Sequence of chain 54.F:
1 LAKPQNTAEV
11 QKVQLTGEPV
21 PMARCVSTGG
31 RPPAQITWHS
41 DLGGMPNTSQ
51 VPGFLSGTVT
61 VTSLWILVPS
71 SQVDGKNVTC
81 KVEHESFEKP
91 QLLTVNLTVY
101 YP

This small molecule binds to this protein.
Small molecule (SMILES): CC(=O)N[C@H]1[C@H](O[C@H]2[C@H](O)[C@@H](NC(C)=O)CO[C@@H]2CO)O[C@H](CO)[C@@H](O[C@@H]2O[C@H](CO)[C@@H](O)[C@H](O)[C@@H]2O)[C@@H]1O

Binding-site contacts:
Ligand atom O7 contacts residue NAG1 of chain 54.K at 3.4 Å.
Ligand atom C2 contacts residue GLY75 of chain 54.F at 3.8 Å.
Ligand atom O7 contacts residue ASN96 of chain 54.F at 3.4 Å (h-bond).
Ligand atom C3 contacts residue GLY75 of chain 54.F at 4.4 Å.
Ligand atom C7 contacts residue NAG1 of chain 54.K at 4.3 Å.
Ligand atom C4 contacts residue ASN96 of chain 54.F at 4.2 Å.
Ligand atom N2 contacts residue GLY75 of chain 54.F at 2.6 Å (h-bond).
Ligand atom C8 contacts residue LYS76 of chain 54.F at 4.0 Å.
Ligand atom C7 contacts residue ASN77 of chain 54.F at 3.8 Å.
Ligand atom C8 contacts residue GLY75 of chain 54.F at 2.5 Å.
Ligand atom C1 contacts residue ASN96 of chain 54.F at 1.4 Å.
Ligand atom C7 contacts residue GLY75 of chain 54.F at 2.9 Å.
Ligand atom C5 contacts residue ASN96 of chain 54.F at 3.5 Å.
Ligand atom C2 contacts residue ASN96 of chain 54.F at 2.6 Å.
Ligand atom C7 contacts residue ASN96 of chain 54.F at 3.5 Å.
Ligand atom N2 contacts residue ASN96 of chain 54.F at 3.1 Å (h-bond).
Ligand atom O5 contacts residue ASN96 of chain 54.F at 2.2 Å (h-bond).
Ligand atom C3 contacts residue ASN96 of chain 54.F at 3.8 Å.
Ligand atom O7 contacts residue GLY75 of chain 54.F at 4.0 Å.
Ligand atom O7 contacts residue ASN77 of chain 54.F at 3.4 Å (h-bond).
Ligand atom C1 contacts residue GLY75 of chain 54.F at 3.9 Å.
Ligand atom C8 contacts residue ASN77 of chain 54.F at 3.7 Å.
Ligand atom C8 contacts residue NAG1 of chain 54.K at 4.3 Å.